Sequence of chain 1.C:
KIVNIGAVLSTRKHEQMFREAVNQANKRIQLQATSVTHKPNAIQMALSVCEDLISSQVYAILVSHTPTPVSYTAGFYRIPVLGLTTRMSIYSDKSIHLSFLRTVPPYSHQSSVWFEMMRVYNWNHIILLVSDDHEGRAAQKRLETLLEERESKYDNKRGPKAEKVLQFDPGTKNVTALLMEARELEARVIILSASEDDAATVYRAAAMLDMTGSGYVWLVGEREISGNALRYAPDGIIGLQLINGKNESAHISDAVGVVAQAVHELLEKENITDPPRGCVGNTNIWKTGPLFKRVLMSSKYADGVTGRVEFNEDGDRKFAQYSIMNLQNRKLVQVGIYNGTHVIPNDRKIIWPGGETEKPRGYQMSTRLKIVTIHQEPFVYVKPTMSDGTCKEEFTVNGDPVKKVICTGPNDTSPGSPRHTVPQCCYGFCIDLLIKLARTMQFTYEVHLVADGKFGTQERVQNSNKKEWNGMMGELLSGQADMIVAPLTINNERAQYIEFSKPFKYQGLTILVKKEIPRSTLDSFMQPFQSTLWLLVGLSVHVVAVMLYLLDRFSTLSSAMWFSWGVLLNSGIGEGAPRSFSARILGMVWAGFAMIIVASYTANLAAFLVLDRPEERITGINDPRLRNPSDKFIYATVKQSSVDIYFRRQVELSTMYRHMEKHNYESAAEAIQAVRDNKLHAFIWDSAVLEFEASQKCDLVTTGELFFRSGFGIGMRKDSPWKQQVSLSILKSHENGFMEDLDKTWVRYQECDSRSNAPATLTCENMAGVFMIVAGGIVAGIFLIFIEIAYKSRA

Binding-site contacts:
Ligand atom N2 contacts residue ASN297 of chain 1.C at 3.5 Å (h-bond).
Ligand atom C1 contacts residue ASN297 of chain 1.C at 1.5 Å.
Ligand atom C3 contacts residue ASN297 of chain 1.C at 3.6 Å.
Ligand atom C5 contacts residue ASN297 of chain 1.C at 3.7 Å.
Ligand atom O3 contacts residue ASN297 of chain 1.C at 3.2 Å.
Ligand atom C2 contacts residue ASN297 of chain 1.C at 2.5 Å.
Ligand atom O5 contacts residue ASN297 of chain 1.C at 2.5 Å (h-bond).
Ligand atom C4 contacts residue ASN297 of chain 1.C at 4.3 Å.

The small molecule below binds the protein below.
Small molecule (SMILES): CC(=O)N[C@@H]1[C@@H](O)[C@H](O)[C@@H](CO)O[C@H]1O